This small molecule binds to this protein.
Small molecule (SMILES): CC(=O)C(=O)O

Sequence of chain 1.B:
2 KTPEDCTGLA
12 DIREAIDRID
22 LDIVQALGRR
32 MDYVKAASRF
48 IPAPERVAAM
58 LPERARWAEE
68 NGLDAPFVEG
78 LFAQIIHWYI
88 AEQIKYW

Binding-site contacts:
Ligand atom O3 contacts residue TYR86 of chain 1.B at 4.4 Å.
Ligand atom O contacts residue ILE17 of chain 1.A at 4.0 Å.
Ligand atom O contacts residue MET57 of chain 1.B at 3.5 Å.
Ligand atom O3 contacts residue GLN90 of chain 1.B at 3.3 Å (h-bond).
Ligand atom OXT contacts residue ARG31 of chain 1.B at 3.0 Å (salt-bridge).
Ligand atom CA contacts residue GLN90 of chain 1.B at 4.3 Å.
Ligand atom O contacts residue ILE83 of chain 1.B at 4.3 Å.
Ligand atom CB contacts residue ILE17 of chain 1.A at 3.8 Å (hydrophobic).
Ligand atom OXT contacts residue TYR86 of chain 1.B at 3.8 Å.
Ligand atom O3 contacts residue ILE87 of chain 1.B at 4.1 Å.
Ligand atom OXT contacts residue ILE82 of chain 1.B at 4.5 Å.
Ligand atom CA contacts residue ARG31 of chain 1.B at 4.4 Å.
Ligand atom O3 contacts residue VAL35 of chain 1.B at 3.8 Å.
Ligand atom CB contacts residue PRO49 of chain 1.B at 3.8 Å (hydrophobic).
Ligand atom CB contacts residue VAL35 of chain 1.B at 4.1 Å (hydrophobic).
Ligand atom C contacts residue VAL35 of chain 1.B at 4.2 Å (hydrophobic).
Ligand atom C contacts residue ILE83 of chain 1.B at 3.9 Å (hydrophobic).
Ligand atom CA contacts residue PRO49 of chain 1.B at 3.6 Å (hydrophobic).
Ligand atom O3 contacts residue PRO49 of chain 1.B at 3.2 Å.
Ligand atom CA contacts residue VAL35 of chain 1.B at 3.9 Å (hydrophobic).
Ligand atom O contacts residue ARG31 of chain 1.B at 2.9 Å (salt-bridge).
Ligand atom C contacts residue ARG31 of chain 1.B at 3.3 Å.
Ligand atom C contacts residue PRO49 of chain 1.B at 4.3 Å (hydrophobic).
Ligand atom OXT contacts residue ILE83 of chain 1.B at 3.1 Å.

Sequence of chain 1.A:
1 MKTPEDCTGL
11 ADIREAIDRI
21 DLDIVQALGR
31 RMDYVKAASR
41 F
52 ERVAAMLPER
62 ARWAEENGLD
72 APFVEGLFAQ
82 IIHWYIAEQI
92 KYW